Sequence of chain 1.A:
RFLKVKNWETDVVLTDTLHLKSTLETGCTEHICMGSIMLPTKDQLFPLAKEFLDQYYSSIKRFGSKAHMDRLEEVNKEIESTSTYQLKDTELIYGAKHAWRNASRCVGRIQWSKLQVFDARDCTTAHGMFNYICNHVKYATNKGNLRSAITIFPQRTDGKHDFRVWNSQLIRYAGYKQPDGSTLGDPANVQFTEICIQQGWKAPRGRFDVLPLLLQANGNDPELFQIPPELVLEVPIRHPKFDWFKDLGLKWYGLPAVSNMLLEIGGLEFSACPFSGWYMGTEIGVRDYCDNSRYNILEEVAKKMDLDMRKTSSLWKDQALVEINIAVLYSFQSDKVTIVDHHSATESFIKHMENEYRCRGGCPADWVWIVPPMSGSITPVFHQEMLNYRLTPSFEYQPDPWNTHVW

Binding-site contacts:
Ligand atom C11 contacts residue VAL271 of chain 1.A at 3.6 Å (hydrophobic).
Ligand atom C09 contacts residue GLU296 of chain 1.A at 3.4 Å.
Ligand atom C03 contacts residue PRO269 of chain 1.A at 3.9 Å (hydrophobic).
Ligand atom N20 contacts residue HEM1 of chain 1.C at 3.8 Å.
Ligand atom C12 contacts residue HEM1 of chain 1.C at 3.5 Å.
Ligand atom C02 contacts residue TRP291 of chain 1.A at 3.9 Å (hydrophobic).
Ligand atom N01 contacts residue PRO269 of chain 1.A at 3.9 Å.
Ligand atom C08 contacts residue GLU296 of chain 1.A at 3.5 Å.
Ligand atom C07 contacts residue SER289 of chain 1.A at 3.8 Å.
Ligand atom C13 contacts residue VAL271 of chain 1.A at 3.5 Å (hydrophobic).
Ligand atom N02 contacts residue TRP291 of chain 1.A at 2.9 Å (h-bond).
Ligand atom N02 contacts residue HEM1 of chain 1.C at 3.1 Å.
Ligand atom C11 contacts residue HEM1 of chain 1.C at 3.8 Å.
Ligand atom C14 contacts residue VAL271 of chain 1.A at 3.4 Å (hydrophobic).
Ligand atom C19 contacts residue TYR410 of chain 1.A at 3.6 Å (hydrophobic).
Ligand atom C07 contacts residue PRO269 of chain 1.A at 3.6 Å (hydrophobic).
Ligand atom C16 contacts residue HEM1 of chain 1.C at 3.7 Å.
Ligand atom C02 contacts residue PRO269 of chain 1.A at 3.9 Å (hydrophobic).
Ligand atom N02 contacts residue GLU296 of chain 1.A at 2.8 Å (salt-bridge).
Ligand atom N01 contacts residue GLU296 of chain 1.A at 2.6 Å (salt-bridge).
Ligand atom C14 contacts residue MET274 of chain 1.A at 3.9 Å (hydrophobic).
Ligand atom N02 contacts residue TYR292 of chain 1.A at 3.8 Å.
Ligand atom C06 contacts residue PRO269 of chain 1.A at 3.9 Å (hydrophobic).
Ligand atom C02 contacts residue HEM1 of chain 1.C at 3.5 Å.
Ligand atom N20 contacts residue TRP382 of chain 1.A at 3.5 Å.
Ligand atom C07 contacts residue PHE288 of chain 1.A at 3.8 Å (hydrophobic).
Ligand atom C06 contacts residue GLU296 of chain 1.A at 3.5 Å.
Ligand atom C19 contacts residue HEM1 of chain 1.C at 3.9 Å.
Ligand atom C14 contacts residue HEM1 of chain 1.C at 3.5 Å.
Ligand atom C12 contacts residue VAL271 of chain 1.A at 3.5 Å (hydrophobic).
Ligand atom C09 contacts residue HEM1 of chain 1.C at 3.4 Å.
Ligand atom C15 contacts residue VAL271 of chain 1.A at 3.5 Å (hydrophobic).
Ligand atom C04 contacts residue PRO269 of chain 1.A at 3.9 Å (hydrophobic).
Ligand atom C07 contacts residue HEM1 of chain 1.C at 3.7 Å.
Ligand atom C02 contacts residue GLU296 of chain 1.A at 3.5 Å.
Ligand atom C16 contacts residue VAL271 of chain 1.A at 3.5 Å (hydrophobic).
Ligand atom C05 contacts residue VAL271 of chain 1.A at 3.6 Å (hydrophobic).
Ligand atom C13 contacts residue HEM1 of chain 1.C at 3.3 Å.
Ligand atom C07 contacts residue GLY290 of chain 1.A at 3.6 Å.
Ligand atom C03 contacts residue HEM1 of chain 1.C at 3.3 Å.

A protein and the small-molecule ligand that binds it are described below.
Small molecule (SMILES): CNCCCc1cccc(CCc2cc(C)cc(N)n2)c1